A protein and the small-molecule ligand that binds it are described below.
Small molecule (SMILES): CC(=O)N(c1ccc(F)cc1)[C@@H]1C=CS(=O)(=O)C1

Binding-site contacts:
Ligand atom C09 contacts residue HIS41 of chain 1.A at 4.0 Å.
Ligand atom S16 contacts residue THR26 of chain 1.A at 3.4 Å (h-bond).
Ligand atom O01 contacts residue CYS145 of chain 1.A at 3.0 Å (h-bond).
Ligand atom C03 contacts residue HIS41 of chain 1.A at 3.5 Å.
Ligand atom C11 contacts residue HIS41 of chain 1.A at 3.4 Å.
Ligand atom C09 contacts residue CYS44 of chain 1.A at 4.3 Å (hydrophobic).
Ligand atom C11 contacts residue CYS44 of chain 1.A at 4.0 Å (hydrophobic).
Ligand atom O18 contacts residue THR24 of chain 1.A at 4.1 Å.
Ligand atom C08 contacts residue MET49 of chain 1.A at 3.9 Å (hydrophobic).
Ligand atom C02 contacts residue GLY143 of chain 1.A at 3.9 Å.
Ligand atom C13 contacts residue ASN142 of chain 1.A at 3.2 Å.
Ligand atom C14 contacts residue ASN142 of chain 1.A at 3.0 Å.
Ligand atom F10 contacts residue THR45 of chain 1.A at 3.7 Å.
Ligand atom O18 contacts residue THR26 of chain 1.A at 3.0 Å (h-bond).
Ligand atom C02 contacts residue CYS145 of chain 1.A at 2.8 Å (hydrophobic).
Ligand atom N05 contacts residue GLY143 of chain 1.A at 4.2 Å.
Ligand atom C02 contacts residue ASN142 of chain 1.A at 4.3 Å.
Ligand atom C15 contacts residue ASN142 of chain 1.A at 4.0 Å.
Ligand atom C11 contacts residue THR25 of chain 1.A at 3.3 Å.
Ligand atom C13 contacts residue GLY143 of chain 1.A at 3.6 Å.
Ligand atom O17 contacts residue THR26 of chain 1.A at 3.6 Å.
Ligand atom O01 contacts residue SER144 of chain 1.A at 3.6 Å (h-bond).
Ligand atom C12 contacts residue THR25 of chain 1.A at 3.4 Å.
Ligand atom C03 contacts residue CYS145 of chain 1.A at 1.8 Å (hydrophobic).
Ligand atom F10 contacts residue CYS44 of chain 1.A at 3.4 Å.
Ligand atom N05 contacts residue CYS145 of chain 1.A at 4.1 Å.
Ligand atom F10 contacts residue MET49 of chain 1.A at 2.9 Å.
Ligand atom N05 contacts residue ASN142 of chain 1.A at 3.8 Å.
Ligand atom O01 contacts residue LEU27 of chain 1.A at 4.3 Å.
Ligand atom F10 contacts residue SER46 of chain 1.A at 4.2 Å.
Ligand atom C03 contacts residue HIS164 of chain 1.A at 4.1 Å.
Ligand atom C19 contacts residue GLY143 of chain 1.A at 3.7 Å.
Ligand atom O01 contacts residue GLY143 of chain 1.A at 3.0 Å (h-bond).
Ligand atom C19 contacts residue THR26 of chain 1.A at 3.0 Å.
Ligand atom F10 contacts residue HIS41 of chain 1.A at 3.6 Å.
Ligand atom C12 contacts residue HIS41 of chain 1.A at 4.0 Å.
Ligand atom C02 contacts residue HIS41 of chain 1.A at 4.4 Å.
Ligand atom O01 contacts residue ASN142 of chain 1.A at 4.2 Å.
Ligand atom O18 contacts residue THR25 of chain 1.A at 3.2 Å.
Ligand atom C09 contacts residue MET49 of chain 1.A at 3.8 Å (hydrophobic).

Sequence of chain 1.A:
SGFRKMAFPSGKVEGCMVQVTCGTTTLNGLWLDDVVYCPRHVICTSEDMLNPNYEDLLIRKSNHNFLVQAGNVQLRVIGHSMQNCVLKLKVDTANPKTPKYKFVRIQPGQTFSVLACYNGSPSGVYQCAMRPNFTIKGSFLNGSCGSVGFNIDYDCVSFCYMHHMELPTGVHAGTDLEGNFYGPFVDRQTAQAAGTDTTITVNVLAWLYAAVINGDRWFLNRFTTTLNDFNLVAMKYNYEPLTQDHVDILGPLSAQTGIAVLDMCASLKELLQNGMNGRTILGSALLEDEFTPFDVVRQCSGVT